This small molecule binds to this protein.
Small molecule (SMILES): CCN1C(=O)C=CC1=O

Binding-site contacts:
Ligand atom N1 contacts residue CYS81 of chain 1.E at 3.9 Å.
Ligand atom C3 contacts residue CYS81 of chain 1.E at 1.7 Å (hydrophobic).
Ligand atom N1 contacts residue LYS77 of chain 1.E at 4.2 Å.
Ligand atom C6 contacts residue LYS77 of chain 1.E at 4.3 Å.
Ligand atom O2 contacts residue CYS81 of chain 1.E at 3.1 Å (h-bond).
Ligand atom C1 contacts residue CYS81 of chain 1.E at 4.0 Å (hydrophobic).
Ligand atom C2 contacts residue LYS77 of chain 1.E at 3.7 Å.
Ligand atom C4 contacts residue CYS81 of chain 1.E at 2.8 Å (hydrophobic).
Ligand atom C2 contacts residue CYS81 of chain 1.E at 2.9 Å (hydrophobic).
Ligand atom O1 contacts residue LYS77 of chain 1.E at 3.1 Å.
Ligand atom C3 contacts residue LYS77 of chain 1.E at 4.0 Å.
Ligand atom O2 contacts residue TYR114 of chain 1.E at 3.7 Å.
Ligand atom C1 contacts residue LYS77 of chain 1.E at 3.4 Å.

Sequence of chain 1.E:
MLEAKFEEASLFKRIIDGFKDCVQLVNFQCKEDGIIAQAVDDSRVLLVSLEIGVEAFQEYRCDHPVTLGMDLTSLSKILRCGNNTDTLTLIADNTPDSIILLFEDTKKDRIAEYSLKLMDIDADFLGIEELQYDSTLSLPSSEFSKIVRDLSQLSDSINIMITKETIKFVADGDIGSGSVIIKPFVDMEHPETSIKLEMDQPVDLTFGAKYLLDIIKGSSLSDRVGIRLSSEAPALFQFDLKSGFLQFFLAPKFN